Sequence of chain 2.A:
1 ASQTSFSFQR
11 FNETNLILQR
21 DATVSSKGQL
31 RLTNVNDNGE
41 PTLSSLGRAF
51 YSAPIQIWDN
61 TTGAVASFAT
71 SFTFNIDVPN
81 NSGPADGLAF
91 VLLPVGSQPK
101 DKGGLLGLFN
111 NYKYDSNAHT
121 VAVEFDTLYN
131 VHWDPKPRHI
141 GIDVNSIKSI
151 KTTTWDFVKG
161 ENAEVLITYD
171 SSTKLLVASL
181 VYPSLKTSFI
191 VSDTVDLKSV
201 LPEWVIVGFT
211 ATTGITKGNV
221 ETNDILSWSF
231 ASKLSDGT

Binding-site contacts:
Ligand atom O2 contacts residue ASN219 of chain 2.A at 3.0 Å (h-bond).
Ligand atom C8 contacts residue VAL131 of chain 2.A at 3.9 Å (hydrophobic).
Ligand atom C6 contacts residue THR216 of chain 2.A at 4.0 Å.
Ligand atom O2 contacts residue ASN130 of chain 2.A at 3.5 Å (h-bond).
Ligand atom O7 contacts residue ASN130 of chain 2.A at 3.0 Å (h-bond).
Ligand atom C2 contacts residue ILE215 of chain 2.A at 3.8 Å (hydrophobic).
Ligand atom C6 contacts residue LEU128 of chain 2.A at 3.9 Å (hydrophobic).
Ligand atom C1 contacts residue LEU128 of chain 2.A at 4.1 Å (hydrophobic).
Ligand atom O4 contacts residue LEU105 of chain 2.A at 3.6 Å.
Ligand atom C4 contacts residue TRP133 of chain 2.A at 4.2 Å (hydrophobic).
Ligand atom C5 contacts residue THR216 of chain 2.A at 4.0 Å.
Ligand atom C8 contacts residue HIS132 of chain 2.A at 3.6 Å.
Ligand atom C2 contacts residue ASN219 of chain 2.A at 3.8 Å.
Ligand atom C5 contacts residue LEU128 of chain 2.A at 3.9 Å (hydrophobic).
Ligand atom O4 contacts residue TRP133 of chain 2.A at 3.8 Å.
Ligand atom C6 contacts residue TYR129 of chain 2.A at 3.7 Å (hydrophobic).
Ligand atom O6 contacts residue TYR129 of chain 2.A at 4.0 Å.
Ligand atom O4 contacts residue GLY104 of chain 2.A at 3.2 Å (h-bond).
Ligand atom C4 contacts residue LEU128 of chain 2.A at 4.1 Å (hydrophobic).
Ligand atom C6 contacts residue TRP133 of chain 2.A at 3.7 Å (hydrophobic).
Ligand atom C2 contacts residue ASN130 of chain 2.A at 4.0 Å.
Ligand atom C1 contacts residue ASN219 of chain 2.A at 3.6 Å.
Ligand atom C4 contacts residue GLY104 of chain 2.A at 3.9 Å.
Ligand atom O6 contacts residue GLY214 of chain 2.A at 3.8 Å.
Ligand atom O4 contacts residue LYS102 of chain 2.A at 4.0 Å.
Ligand atom O6 contacts residue ILE215 of chain 2.A at 3.2 Å (h-bond).
Ligand atom O3 contacts residue GLY104 of chain 2.A at 2.8 Å (h-bond).
Ligand atom C3 contacts residue ILE215 of chain 2.A at 4.2 Å (hydrophobic).
Ligand atom C3 contacts residue GLY104 of chain 2.A at 3.9 Å.
Ligand atom O6 contacts residue THR216 of chain 2.A at 3.2 Å (h-bond).
Ligand atom O5 contacts residue LEU128 of chain 2.A at 4.0 Å.
Ligand atom O3 contacts residue GLY103 of chain 2.A at 3.5 Å.
Ligand atom C6 contacts residue ASN219 of chain 2.A at 3.7 Å.
Ligand atom C7 contacts residue ASN130 of chain 2.A at 4.0 Å.
Ligand atom C1 contacts residue ILE215 of chain 2.A at 4.2 Å (hydrophobic).
Ligand atom C4 contacts residue ASN130 of chain 2.A at 4.0 Å.
Ligand atom C3 contacts residue ASN219 of chain 2.A at 3.6 Å.
Ligand atom O7 contacts residue VAL131 of chain 2.A at 3.8 Å.
Ligand atom O6 contacts residue ASN219 of chain 2.A at 4.0 Å.
Ligand atom O1 contacts residue ILE215 of chain 2.A at 3.5 Å.

A protein and the small-molecule ligand that binds it are described below.
Small molecule (SMILES): CC(=O)N[C@H]1[C@H](O[C@H]2[C@@H](O)[C@H](O)[C@@H](CO)O[C@@H]2O)O[C@H](CO)[C@@H](O[C@@H]2O[C@H](CO)[C@H](O)[C@H](O)[C@H]2O)[C@@H]1O